Sequence of chain 1.A:
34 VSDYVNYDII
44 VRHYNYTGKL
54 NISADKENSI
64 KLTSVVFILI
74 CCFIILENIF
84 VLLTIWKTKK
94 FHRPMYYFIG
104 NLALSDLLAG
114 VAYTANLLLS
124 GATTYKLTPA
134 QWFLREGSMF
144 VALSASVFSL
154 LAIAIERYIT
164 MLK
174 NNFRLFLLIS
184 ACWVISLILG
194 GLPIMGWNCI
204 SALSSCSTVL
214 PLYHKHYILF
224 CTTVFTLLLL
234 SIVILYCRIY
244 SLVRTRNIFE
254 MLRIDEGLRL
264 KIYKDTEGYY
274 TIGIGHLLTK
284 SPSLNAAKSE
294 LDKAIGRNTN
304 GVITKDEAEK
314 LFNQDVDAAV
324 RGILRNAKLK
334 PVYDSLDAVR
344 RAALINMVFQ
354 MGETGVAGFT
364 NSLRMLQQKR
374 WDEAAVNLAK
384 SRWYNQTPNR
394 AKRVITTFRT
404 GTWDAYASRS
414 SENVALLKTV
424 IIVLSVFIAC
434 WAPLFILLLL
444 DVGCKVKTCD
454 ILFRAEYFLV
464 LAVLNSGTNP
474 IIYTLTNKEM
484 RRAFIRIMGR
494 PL

This small molecule binds to this protein.
Small molecule (SMILES): CCCCCCc1cccc(NC(=O)[C@H](N)CCP(=O)(O)O)c1

Binding-site contacts:
Ligand atom C14 contacts residue GLU139 of chain 1.A at 3.3 Å.
Ligand atom O3 contacts residue GLU139 of chain 1.A at 3.3 Å (salt-bridge).
Ligand atom C9 contacts residue PHE143 of chain 1.A at 3.5 Å (hydrophobic).
Ligand atom C13 contacts residue ASN119 of chain 1.A at 3.7 Å.
Ligand atom N2 contacts residue ASN119 of chain 1.A at 3.3 Å (h-bond).
Ligand atom C5 contacts residue LEU462 of chain 1.A at 3.4 Å (hydrophobic).
Ligand atom C10 contacts residue PHE143 of chain 1.A at 3.4 Å (hydrophobic).
Ligand atom O2 contacts residue VAL212 of chain 1.A at 3.3 Å (h-bond).
Ligand atom O4 contacts residue TYR47 of chain 1.A at 3.4 Å (h-bond).
Ligand atom N1 contacts residue LEU462 of chain 1.A at 3.5 Å.
Ligand atom C6 contacts residue GLU139 of chain 1.A at 3.2 Å.
Ligand atom C12 contacts residue LEU441 of chain 1.A at 3.8 Å (hydrophobic).
Ligand atom C12 contacts residue PHE143 of chain 1.A at 3.6 Å (hydrophobic).
Ligand atom O1 contacts residue ASN119 of chain 1.A at 3.6 Å.
Ligand atom C5 contacts residue GLU139 of chain 1.A at 3.2 Å.
Ligand atom C1 contacts residue MET142 of chain 1.A at 3.4 Å (hydrophobic).
Ligand atom O2 contacts residue LYS52 of chain 1.A at 3.4 Å (salt-bridge).
Ligand atom N2 contacts residue GLU139 of chain 1.A at 3.1 Å (salt-bridge).
Ligand atom C11 contacts residue LEU441 of chain 1.A at 3.5 Å (hydrophobic).
Ligand atom C13 contacts residue LEU462 of chain 1.A at 3.7 Å (hydrophobic).
Ligand atom C2 contacts residue MET142 of chain 1.A at 3.6 Å (hydrophobic).
Ligand atom C8 contacts residue TRP434 of chain 1.A at 3.7 Å (hydrophobic).
Ligand atom O1 contacts residue LEU462 of chain 1.A at 3.6 Å.
Ligand atom N2 contacts residue SER123 of chain 1.A at 3.7 Å.
Ligand atom C15 contacts residue LEU462 of chain 1.A at 3.6 Å (hydrophobic).
Ligand atom C7 contacts residue MET142 of chain 1.A at 3.4 Å (hydrophobic).
Ligand atom N1 contacts residue GLU139 of chain 1.A at 2.7 Å (salt-bridge).
Ligand atom P1 contacts residue ARG138 of chain 1.A at 3.8 Å.
Ligand atom O2 contacts residue TYR47 of chain 1.A at 3.5 Å (h-bond).
Ligand atom C16 contacts residue GLU459 of chain 1.A at 3.6 Å.
Ligand atom C9 contacts residue LEU146 of chain 1.A at 3.6 Å (hydrophobic).
Ligand atom P1 contacts residue TYR47 of chain 1.A at 3.6 Å.
Ligand atom C12 contacts residue CYS224 of chain 1.A at 3.6 Å (hydrophobic).
Ligand atom C13 contacts residue GLU139 of chain 1.A at 3.5 Å.
Ligand atom C11 contacts residue LEU146 of chain 1.A at 3.4 Å (hydrophobic).
Ligand atom O3 contacts residue ARG138 of chain 1.A at 2.6 Å (salt-bridge).
Ligand atom C3 contacts residue MET142 of chain 1.A at 3.5 Å (hydrophobic).
Ligand atom O3 contacts residue TYR47 of chain 1.A at 3.6 Å.
Ligand atom C10 contacts residue LEU441 of chain 1.A at 3.6 Å (hydrophobic).
Ligand atom C4 contacts residue LEU462 of chain 1.A at 3.6 Å (hydrophobic).